Sequence of chain 1.I:
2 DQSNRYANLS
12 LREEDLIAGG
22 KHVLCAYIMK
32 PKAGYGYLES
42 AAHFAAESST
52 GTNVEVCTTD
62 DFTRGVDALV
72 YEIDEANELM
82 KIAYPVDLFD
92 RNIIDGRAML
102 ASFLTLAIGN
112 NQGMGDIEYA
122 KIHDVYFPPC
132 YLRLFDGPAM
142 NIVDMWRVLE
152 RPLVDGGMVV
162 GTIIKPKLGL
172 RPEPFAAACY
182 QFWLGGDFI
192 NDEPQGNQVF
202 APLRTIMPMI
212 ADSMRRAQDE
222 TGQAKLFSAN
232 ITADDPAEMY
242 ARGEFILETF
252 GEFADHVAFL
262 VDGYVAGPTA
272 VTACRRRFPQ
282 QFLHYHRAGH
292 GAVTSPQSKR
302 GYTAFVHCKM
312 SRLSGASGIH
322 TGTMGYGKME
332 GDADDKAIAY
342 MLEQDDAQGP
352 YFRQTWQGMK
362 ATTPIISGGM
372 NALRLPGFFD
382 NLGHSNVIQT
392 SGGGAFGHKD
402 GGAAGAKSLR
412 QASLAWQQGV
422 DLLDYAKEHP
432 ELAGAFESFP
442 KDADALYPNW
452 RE

Binding-site contacts:
Ligand atom O3P contacts residue LYS166 of chain 1.I at 3.2 Å.
Ligand atom O5P contacts residue ARG288 of chain 1.I at 2.8 Å (salt-bridge).
Ligand atom O4 contacts residue GLY369 of chain 1.I at 2.9 Å (h-bond).
Ligand atom O6 contacts residue ASP193 of chain 1.I at 3.1 Å (salt-bridge).
Ligand atom O6 contacts residue ASN111 of chain 1.J at 3.0 Å (h-bond).
Ligand atom O3P contacts residue GLY394 of chain 1.I at 2.8 Å (h-bond).
Ligand atom O1P contacts residue ILE164 of chain 1.I at 3.5 Å.
Ligand atom O2P contacts residue LYS329 of chain 1.I at 3.1 Å (salt-bridge).
Ligand atom O2 contacts residue LYS166 of chain 1.I at 2.8 Å (salt-bridge).
Ligand atom O5 contacts residue MET330 of chain 1.I at 3.6 Å.
Ligand atom O3 contacts residue ASN111 of chain 1.J at 3.1 Å (h-bond).
Ligand atom C contacts residue MG1 of chain 1.DA at 2.9 Å.
Ligand atom O2 contacts residue KCX191 of chain 1.I at 3.4 Å (h-bond).
Ligand atom O6 contacts residue LYS166 of chain 1.I at 3.4 Å (salt-bridge).
Ligand atom C contacts residue ASN111 of chain 1.J at 3.2 Å.
Ligand atom C2 contacts residue MG1 of chain 1.DA at 2.8 Å.
Ligand atom O4 contacts residue SER368 of chain 1.I at 2.9 Å (h-bond).
Ligand atom O3P contacts residue THR53 of chain 1.J at 2.8 Å (h-bond).
Ligand atom C3 contacts residue SER368 of chain 1.I at 3.5 Å.
Ligand atom C3 contacts residue MG1 of chain 1.DA at 2.9 Å.
Ligand atom O1 contacts residue LYS329 of chain 1.I at 3.5 Å (salt-bridge).
Ligand atom O6P contacts residue ARG288 of chain 1.I at 3.1 Å (salt-bridge).
Ligand atom O1P contacts residue GLY393 of chain 1.I at 2.7 Å (h-bond).
Ligand atom O6 contacts residue LYS168 of chain 1.I at 2.5 Å (salt-bridge).
Ligand atom O3 contacts residue HIS287 of chain 1.I at 3.0 Å (h-bond).
Ligand atom O4P contacts residue SER368 of chain 1.I at 3.4 Å (h-bond).
Ligand atom O2 contacts residue MG1 of chain 1.DA at 2.3 Å.
Ligand atom O2 contacts residue ILE164 of chain 1.I at 3.4 Å.
Ligand atom O1 contacts residue LYS166 of chain 1.I at 3.2 Å (salt-bridge).
Ligand atom C3 contacts residue KCX191 of chain 1.I at 3.2 Å.
Ligand atom O3 contacts residue GLU194 of chain 1.I at 3.1 Å (salt-bridge).
Ligand atom O3 contacts residue KCX191 of chain 1.I at 2.8 Å (h-bond).
Ligand atom O3 contacts residue MG1 of chain 1.DA at 2.1 Å.
Ligand atom O7 contacts residue LYS329 of chain 1.I at 3.2 Å (salt-bridge).
Ligand atom O6 contacts residue MG1 of chain 1.DA at 2.3 Å.
Ligand atom O7 contacts residue ASN111 of chain 1.J at 3.3 Å (h-bond).
Ligand atom C5 contacts residue ASN111 of chain 1.J at 3.6 Å.
Ligand atom O4P contacts residue HIS321 of chain 1.I at 3.0 Å (h-bond).
Ligand atom O2P contacts residue GLY370 of chain 1.I at 2.7 Å (h-bond).
Ligand atom O6 contacts residue GLU194 of chain 1.I at 3.3 Å (salt-bridge).

This small molecule binds to this protein.
Small molecule (SMILES): O=C(O)[C@@](O)(COP(=O)(O)O)[C@H](O)[C@H](O)COP(=O)(O)O

Sequence of chain 1.J:
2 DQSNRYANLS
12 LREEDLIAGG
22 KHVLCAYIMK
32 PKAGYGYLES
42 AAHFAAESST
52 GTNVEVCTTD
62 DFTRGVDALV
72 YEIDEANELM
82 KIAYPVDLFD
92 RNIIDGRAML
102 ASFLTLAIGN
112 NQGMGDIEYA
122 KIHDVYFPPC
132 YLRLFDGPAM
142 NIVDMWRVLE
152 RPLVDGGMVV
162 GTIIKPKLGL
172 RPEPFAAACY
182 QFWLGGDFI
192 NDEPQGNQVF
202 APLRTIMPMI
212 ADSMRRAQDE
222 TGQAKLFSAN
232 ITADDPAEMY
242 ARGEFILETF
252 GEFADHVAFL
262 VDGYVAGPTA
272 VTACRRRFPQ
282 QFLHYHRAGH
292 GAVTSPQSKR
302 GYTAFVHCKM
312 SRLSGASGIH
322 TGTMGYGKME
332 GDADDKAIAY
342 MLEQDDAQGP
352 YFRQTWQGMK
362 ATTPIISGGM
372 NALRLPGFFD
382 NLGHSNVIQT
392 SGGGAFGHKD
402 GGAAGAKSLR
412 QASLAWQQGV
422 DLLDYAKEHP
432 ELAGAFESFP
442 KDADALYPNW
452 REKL